Binding-site contacts:
Ligand atom C11 contacts residue LEU38 of chain 1.A at 3.1 Å (hydrophobic).
Ligand atom C41 contacts residue VAL77 of chain 1.A at 4.1 Å (hydrophobic).
Ligand atom C10 contacts residue LEU38 of chain 1.A at 3.2 Å (hydrophobic).
Ligand atom C39 contacts residue HIS80 of chain 1.A at 3.4 Å.
Ligand atom C57 contacts residue PHE39 of chain 1.A at 3.7 Å (hydrophobic).
Ligand atom CL1 contacts residue ILE83 of chain 1.A at 3.6 Å.
Ligand atom C40 contacts residue LEU38 of chain 1.A at 3.7 Å (hydrophobic).
Ligand atom C37 contacts residue HIS80 of chain 1.A at 3.9 Å.
Ligand atom CL1 contacts residue HIS80 of chain 1.A at 3.6 Å.
Ligand atom CL2 contacts residue ILE83 of chain 1.A at 3.9 Å.
Ligand atom C41 contacts residue LEU38 of chain 1.A at 4.0 Å (hydrophobic).
Ligand atom C8 contacts residue ILE45 of chain 1.A at 3.8 Å (hydrophobic).
Ligand atom C11 contacts residue GLY42 of chain 1.A at 3.3 Å.
Ligand atom C8 contacts residue VAL77 of chain 1.A at 3.6 Å (hydrophobic).
Ligand atom C40 contacts residue HIS80 of chain 1.A at 3.6 Å.
Ligand atom C41 contacts residue ILE83 of chain 1.A at 4.2 Å (hydrophobic).
Ligand atom O18 contacts residue TYR51 of chain 1.A at 4.0 Å.
Ligand atom C38 contacts residue HIS80 of chain 1.A at 3.4 Å.
Ligand atom C5 contacts residue GLY42 of chain 1.A at 3.5 Å.
Ligand atom CL1 contacts residue LEU38 of chain 1.A at 3.5 Å.
Ligand atom C7 contacts residue VAL77 of chain 1.A at 4.1 Å (hydrophobic).
Ligand atom C5 contacts residue TYR51 of chain 1.A at 4.1 Å (hydrophobic).
Ligand atom C41 contacts residue HIS80 of chain 1.A at 4.0 Å.
Ligand atom C42 contacts residue HIS80 of chain 1.A at 4.2 Å.
Ligand atom C9 contacts residue ILE45 of chain 1.A at 4.0 Å (hydrophobic).
Ligand atom C7 contacts residue TYR51 of chain 1.A at 3.5 Å (hydrophobic).
Ligand atom C6 contacts residue GLY42 of chain 1.A at 3.3 Å.
Ligand atom C39 contacts residue LEU38 of chain 1.A at 3.9 Å (hydrophobic).
Ligand atom C10 contacts residue LEU41 of chain 1.A at 4.1 Å (hydrophobic).
Ligand atom CL1 contacts residue TYR84 of chain 1.A at 3.7 Å.
Ligand atom CL3 contacts residue PHE39 of chain 1.A at 3.6 Å.
Ligand atom CL2 contacts residue LEU38 of chain 1.A at 4.2 Å.
Ligand atom C6 contacts residue TYR51 of chain 1.A at 4.2 Å (hydrophobic).
Ligand atom C42 contacts residue VAL77 of chain 1.A at 4.2 Å (hydrophobic).
Ligand atom CL2 contacts residue ILE45 of chain 1.A at 4.1 Å.
Ligand atom CL2 contacts residue PHE75 of chain 1.A at 4.2 Å.
Ligand atom C10 contacts residue GLY42 of chain 1.A at 3.7 Å.
Ligand atom C56 contacts residue PHE39 of chain 1.A at 3.9 Å (hydrophobic).
Ligand atom O20 contacts residue VAL77 of chain 1.A at 3.9 Å.
Ligand atom C7 contacts residue GLY42 of chain 1.A at 4.0 Å.

A protein and the small-molecule ligand that binds it are described below.
Small molecule (SMILES): O=C1O[C@](O)(Cc2ccc(Cl)cc2)C(c2c[nH]c3cc(Cl)ccc23)=C1Cc1ccc(Cl)cc1

Sequence of chain 1.A:
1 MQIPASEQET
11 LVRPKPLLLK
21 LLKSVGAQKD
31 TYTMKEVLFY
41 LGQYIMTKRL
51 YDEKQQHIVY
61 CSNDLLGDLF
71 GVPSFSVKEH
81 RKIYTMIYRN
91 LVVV